A small-molecule ligand and the protein it binds are described below.
Small molecule (SMILES): COc1cc([C@H]2C(C#N)=C(N)Oc3c2ccc(N)c3N)cc(Br)c1OC

Sequence of chain 1.A:
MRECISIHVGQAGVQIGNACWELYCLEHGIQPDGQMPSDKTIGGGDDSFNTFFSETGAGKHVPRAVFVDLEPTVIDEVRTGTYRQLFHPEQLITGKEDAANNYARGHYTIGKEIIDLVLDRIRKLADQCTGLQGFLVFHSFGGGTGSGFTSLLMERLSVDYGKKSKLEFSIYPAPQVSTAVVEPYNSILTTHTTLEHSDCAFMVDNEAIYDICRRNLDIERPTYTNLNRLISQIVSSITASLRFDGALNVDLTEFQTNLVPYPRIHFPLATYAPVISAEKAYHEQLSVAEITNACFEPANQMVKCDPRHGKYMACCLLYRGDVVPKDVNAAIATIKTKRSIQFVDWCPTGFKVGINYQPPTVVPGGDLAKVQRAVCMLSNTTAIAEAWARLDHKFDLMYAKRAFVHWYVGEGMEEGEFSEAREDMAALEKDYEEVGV

Sequence of chain 1.B:
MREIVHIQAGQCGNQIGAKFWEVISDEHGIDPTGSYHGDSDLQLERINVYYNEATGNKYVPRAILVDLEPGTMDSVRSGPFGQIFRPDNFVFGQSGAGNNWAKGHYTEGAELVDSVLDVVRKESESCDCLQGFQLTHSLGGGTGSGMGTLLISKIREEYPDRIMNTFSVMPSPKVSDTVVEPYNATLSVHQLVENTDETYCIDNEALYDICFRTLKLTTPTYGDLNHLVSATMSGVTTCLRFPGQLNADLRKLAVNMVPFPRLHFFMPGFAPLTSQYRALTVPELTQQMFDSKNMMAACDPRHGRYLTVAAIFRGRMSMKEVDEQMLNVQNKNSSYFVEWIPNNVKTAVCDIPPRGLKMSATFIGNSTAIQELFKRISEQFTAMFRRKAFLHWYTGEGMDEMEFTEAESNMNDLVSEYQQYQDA

Binding-site contacts:
Ligand atom C26 contacts residue VAL236 of chain 1.B at 3.5 Å (hydrophobic).
Ligand atom O12 contacts residue LYS350 of chain 1.B at 3.4 Å.
Ligand atom C01 contacts residue ALA352 of chain 1.B at 3.5 Å (hydrophobic).
Ligand atom C08 contacts residue LYS252 of chain 1.B at 3.8 Å.
Ligand atom C14 contacts residue LYS350 of chain 1.B at 3.2 Å.
Ligand atom C01 contacts residue LYS350 of chain 1.B at 3.5 Å.
Ligand atom N17 contacts residue VAL181 of chain 1.A at 3.4 Å.
Ligand atom O12 contacts residue THR179 of chain 1.A at 3.0 Å (h-bond).
Ligand atom N17 contacts residue VAL313 of chain 1.B at 3.7 Å.
Ligand atom C22 contacts residue ALA248 of chain 1.B at 3.6 Å (hydrophobic).
Ligand atom C14 contacts residue ASN256 of chain 1.B at 3.5 Å.
Ligand atom C16 contacts residue LYS350 of chain 1.B at 3.2 Å.
Ligand atom N09 contacts residue ASP249 of chain 1.B at 3.8 Å.
Ligand atom O25 contacts residue CYS239 of chain 1.B at 3.7 Å.
Ligand atom C13 contacts residue LYS350 of chain 1.B at 3.5 Å.
Ligand atom C01 contacts residue ALA315 of chain 1.B at 3.4 Å (hydrophobic).
Ligand atom N11 contacts residue THR179 of chain 1.A at 3.1 Å (h-bond).
Ligand atom O12 contacts residue ASN256 of chain 1.B at 3.4 Å (h-bond).
Ligand atom N15 contacts residue LYS350 of chain 1.B at 3.5 Å.
Ligand atom C10 contacts residue THR179 of chain 1.A at 3.5 Å.
Ligand atom C04 contacts residue LEU246 of chain 1.B at 3.7 Å (hydrophobic).
Ligand atom C18 contacts residue VAL313 of chain 1.B at 3.6 Å (hydrophobic).
Ligand atom N11 contacts residue ASN256 of chain 1.B at 3.8 Å.
Ligand atom N09 contacts residue LYS252 of chain 1.B at 3.7 Å.
Ligand atom N17 contacts residue LYS350 of chain 1.B at 3.3 Å.
Ligand atom N15 contacts residue VAL181 of chain 1.A at 3.5 Å.
Ligand atom C03 contacts residue LEU246 of chain 1.B at 3.5 Å (hydrophobic).
Ligand atom C10 contacts residue LYS350 of chain 1.B at 3.8 Å.
Ligand atom C26 contacts residue ILE368 of chain 1.B at 3.7 Å (hydrophobic).
Ligand atom C19 contacts residue MET257 of chain 1.B at 3.8 Å (hydrophobic).
Ligand atom O02 contacts residue LEU246 of chain 1.B at 3.7 Å.
Ligand atom N15 contacts residue THR179 of chain 1.A at 3.4 Å (h-bond).
Ligand atom C20 contacts residue ASN256 of chain 1.B at 3.5 Å.
Ligand atom BR contacts residue ALA248 of chain 1.B at 3.5 Å.
Ligand atom N17 contacts residue ASN348 of chain 1.B at 3.1 Å (h-bond).
Ligand atom C18 contacts residue MET257 of chain 1.B at 3.6 Å (hydrophobic).
Ligand atom N09 contacts residue ALA248 of chain 1.B at 3.0 Å.
Ligand atom C19 contacts residue ASN256 of chain 1.B at 3.8 Å.
Ligand atom C10 contacts residue ASN256 of chain 1.B at 3.7 Å.
Ligand atom C13 contacts residue ASN256 of chain 1.B at 3.3 Å.